Sequence of chain 1.D:
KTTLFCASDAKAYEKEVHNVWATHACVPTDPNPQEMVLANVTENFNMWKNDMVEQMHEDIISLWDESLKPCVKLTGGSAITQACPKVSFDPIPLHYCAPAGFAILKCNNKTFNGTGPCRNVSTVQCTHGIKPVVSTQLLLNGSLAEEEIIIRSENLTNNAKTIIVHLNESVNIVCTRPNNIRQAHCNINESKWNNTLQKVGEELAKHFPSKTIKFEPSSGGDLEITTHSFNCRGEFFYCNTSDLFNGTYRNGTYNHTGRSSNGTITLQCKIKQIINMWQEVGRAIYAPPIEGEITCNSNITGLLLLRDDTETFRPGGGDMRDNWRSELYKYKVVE

A small-molecule ligand and the protein it binds are described below.
Small molecule (SMILES): CC(=O)N[C@@H]1[C@@H](O)[C@H](O)[C@@H](CO)O[C@H]1O

Binding-site contacts:
Ligand atom O6 contacts residue GLY121 of chain 1.D at 4.4 Å.
Ligand atom O7 contacts residue ILE156 of chain 1.D at 4.4 Å.
Ligand atom O5 contacts residue THR120 of chain 1.D at 3.6 Å (h-bond).
Ligand atom N2 contacts residue ASN118 of chain 1.D at 2.9 Å (h-bond).
Ligand atom C8 contacts residue LEU161 of chain 1.D at 3.8 Å (hydrophobic).
Ligand atom C5 contacts residue ASN118 of chain 1.D at 3.7 Å.
Ligand atom O7 contacts residue HIS220 of chain 1.D at 3.6 Å.
Ligand atom C6 contacts residue THR120 of chain 1.D at 4.1 Å.
Ligand atom C3 contacts residue ASN118 of chain 1.D at 3.8 Å.
Ligand atom O6 contacts residue PRO122 of chain 1.D at 3.9 Å.
Ligand atom C8 contacts residue SER158 of chain 1.D at 3.7 Å.
Ligand atom C1 contacts residue ASN118 of chain 1.D at 1.4 Å.
Ligand atom O7 contacts residue ASN118 of chain 1.D at 3.1 Å (h-bond).
Ligand atom C1 contacts residue THR120 of chain 1.D at 3.8 Å.
Ligand atom C2 contacts residue ASN118 of chain 1.D at 2.5 Å.
Ligand atom O6 contacts residue THR120 of chain 1.D at 3.6 Å (h-bond).
Ligand atom C4 contacts residue ASN118 of chain 1.D at 4.3 Å.
Ligand atom O5 contacts residue ASN118 of chain 1.D at 2.4 Å (h-bond).
Ligand atom C8 contacts residue ASN118 of chain 1.D at 4.3 Å.
Ligand atom C7 contacts residue ASN118 of chain 1.D at 3.2 Å.
Ligand atom C8 contacts residue ILE156 of chain 1.D at 4.3 Å (hydrophobic).
Ligand atom C5 contacts residue THR120 of chain 1.D at 3.6 Å.